Binding-site contacts:
Ligand atom N2 contacts residue ASN771 of chain 1.C at 2.9 Å (h-bond).
Ligand atom O7 contacts residue TRP768 of chain 1.C at 3.6 Å.
Ligand atom C3 contacts residue ASN771 of chain 1.C at 3.8 Å.
Ligand atom C1 contacts residue ASN771 of chain 1.C at 1.4 Å.
Ligand atom C7 contacts residue MET394 of chain 1.C at 4.4 Å (hydrophobic).
Ligand atom C5 contacts residue ASN771 of chain 1.C at 3.6 Å.
Ligand atom O7 contacts residue MET394 of chain 1.C at 4.2 Å.
Ligand atom C4 contacts residue ASN771 of chain 1.C at 4.2 Å.
Ligand atom O6 contacts residue MET394 of chain 1.C at 4.0 Å.
Ligand atom O5 contacts residue ASN771 of chain 1.C at 2.4 Å (h-bond).
Ligand atom C2 contacts residue ASN771 of chain 1.C at 2.5 Å.
Ligand atom C8 contacts residue ASN771 of chain 1.C at 4.3 Å.
Ligand atom C7 contacts residue ASN771 of chain 1.C at 3.2 Å.
Ligand atom C8 contacts residue MET394 of chain 1.C at 4.4 Å (hydrophobic).
Ligand atom C8 contacts residue PRO767 of chain 1.C at 3.3 Å (hydrophobic).
Ligand atom C7 contacts residue PRO767 of chain 1.C at 4.2 Å (hydrophobic).
Ligand atom O7 contacts residue ASN771 of chain 1.C at 3.2 Å (h-bond).

This small molecule binds to this protein.
Small molecule (SMILES): CC(=O)N[C@H]1[C@H](O[C@H]2[C@H](O)[C@@H](NC(C)=O)CO[C@@H]2CO)O[C@H](CO)[C@@H](O)[C@@H]1O

Sequence of chain 1.C:
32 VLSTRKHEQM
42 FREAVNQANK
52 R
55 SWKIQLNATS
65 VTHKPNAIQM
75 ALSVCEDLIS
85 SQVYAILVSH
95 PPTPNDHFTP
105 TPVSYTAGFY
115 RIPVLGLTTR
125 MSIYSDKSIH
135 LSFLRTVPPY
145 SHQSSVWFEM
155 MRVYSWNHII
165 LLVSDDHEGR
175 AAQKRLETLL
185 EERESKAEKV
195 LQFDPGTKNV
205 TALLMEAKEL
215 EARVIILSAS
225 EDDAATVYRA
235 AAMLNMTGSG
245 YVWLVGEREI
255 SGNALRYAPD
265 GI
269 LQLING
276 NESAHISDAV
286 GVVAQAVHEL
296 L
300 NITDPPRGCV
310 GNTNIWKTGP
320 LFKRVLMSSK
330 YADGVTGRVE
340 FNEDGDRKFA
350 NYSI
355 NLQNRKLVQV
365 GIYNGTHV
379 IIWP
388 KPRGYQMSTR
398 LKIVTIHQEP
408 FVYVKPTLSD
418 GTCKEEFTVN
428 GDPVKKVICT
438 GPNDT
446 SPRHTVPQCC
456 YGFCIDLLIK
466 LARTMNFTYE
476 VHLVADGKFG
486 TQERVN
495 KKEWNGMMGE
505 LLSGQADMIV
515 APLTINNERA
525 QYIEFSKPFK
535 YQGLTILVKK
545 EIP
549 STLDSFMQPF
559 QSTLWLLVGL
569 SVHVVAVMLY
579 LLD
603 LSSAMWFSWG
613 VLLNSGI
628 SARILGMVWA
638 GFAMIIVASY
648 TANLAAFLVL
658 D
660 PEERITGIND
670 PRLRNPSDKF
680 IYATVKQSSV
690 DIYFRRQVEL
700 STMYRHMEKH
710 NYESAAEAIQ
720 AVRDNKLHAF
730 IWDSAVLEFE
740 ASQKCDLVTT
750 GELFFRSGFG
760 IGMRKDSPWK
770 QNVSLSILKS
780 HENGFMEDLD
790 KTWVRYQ